This small molecule binds to this protein.
Small molecule (SMILES): CC(C)(CO[P](=O)(O)O[P](=O)(O)OC[C@H]1O[C@@H](n2cnc3c(N)ncnc32)[C@H](O)[C@@H]1OP(=O)(O)O)[C@@H](O)C(=O)NCCC(=O)NCCSCC(=O)c1ccccc1

Sequence of chain 1.B:
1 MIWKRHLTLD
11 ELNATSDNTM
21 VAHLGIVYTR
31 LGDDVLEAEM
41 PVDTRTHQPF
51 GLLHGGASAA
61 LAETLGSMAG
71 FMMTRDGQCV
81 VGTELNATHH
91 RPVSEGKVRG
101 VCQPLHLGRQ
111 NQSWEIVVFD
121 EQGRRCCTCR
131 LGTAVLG

Sequence of chain 1.C:
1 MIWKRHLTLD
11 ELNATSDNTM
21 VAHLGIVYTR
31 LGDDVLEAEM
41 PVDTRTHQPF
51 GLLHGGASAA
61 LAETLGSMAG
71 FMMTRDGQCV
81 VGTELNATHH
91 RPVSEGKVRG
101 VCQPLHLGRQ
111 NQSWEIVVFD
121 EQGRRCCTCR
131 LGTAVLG

Binding-site contacts:
Ligand atom C6B contacts residue PRO49 of chain 1.C at 3.5 Å (hydrophobic).
Ligand atom N4P contacts residue GLY82 of chain 1.B at 3.0 Å (h-bond).
Ligand atom N8P contacts residue ARG91 of chain 1.C at 3.6 Å.
Ligand atom C2P contacts residue LEU53 of chain 1.C at 3.4 Å (hydrophobic).
Ligand atom C7B contacts residue GLN48 of chain 1.C at 3.4 Å.
Ligand atom CB contacts residue SER67 of chain 1.B at 3.3 Å.
Ligand atom C5A contacts residue PRO92 of chain 1.C at 3.6 Å (hydrophobic).
Ligand atom CB contacts residue GLY82 of chain 1.B at 3.4 Å.
Ligand atom O1B contacts residue GLY55 of chain 1.C at 2.7 Å (h-bond).
Ligand atom N8P contacts residue HIS90 of chain 1.C at 3.3 Å (h-bond).
Ligand atom CB contacts residue GLU63 of chain 1.B at 3.3 Å.
Ligand atom C4A contacts residue PRO92 of chain 1.C at 3.4 Å (hydrophobic).
Ligand atom O5P contacts residue PRO92 of chain 1.C at 3.5 Å.
Ligand atom C7P contacts residue ARG91 of chain 1.C at 3.5 Å.
Ligand atom CAP contacts residue HIS90 of chain 1.C at 3.5 Å.
Ligand atom O1B contacts residue GLN48 of chain 1.C at 3.7 Å.
Ligand atom C6P contacts residue GLY82 of chain 1.B at 3.5 Å.
Ligand atom C2B contacts residue GLN48 of chain 1.C at 3.5 Å.
Ligand atom C3B contacts residue GLN48 of chain 1.C at 3.6 Å.
Ligand atom C3B contacts residue SER67 of chain 1.B at 3.3 Å.
Ligand atom C7P contacts residue PRO92 of chain 1.C at 3.6 Å (hydrophobic).
Ligand atom C2A contacts residue PRO92 of chain 1.C at 3.3 Å (hydrophobic).
Ligand atom S1P contacts residue VAL81 of chain 1.B at 3.7 Å.
Ligand atom C5B contacts residue PRO49 of chain 1.C at 3.3 Å (hydrophobic).
Ligand atom C9P contacts residue HIS90 of chain 1.C at 3.5 Å.
Ligand atom CEP contacts residue THR83 of chain 1.B at 3.6 Å.
Ligand atom C3P contacts residue GLY55 of chain 1.C at 3.7 Å.
Ligand atom O9P contacts residue PRO92 of chain 1.C at 3.4 Å.
Ligand atom C7B contacts residue HIS54 of chain 1.C at 3.4 Å.
Ligand atom O1B contacts residue HIS54 of chain 1.C at 3.3 Å.
Ligand atom C5B contacts residue MET68 of chain 1.B at 3.4 Å (hydrophobic).
Ligand atom OAP contacts residue HIS90 of chain 1.C at 2.8 Å (h-bond).
Ligand atom C3P contacts residue LEU53 of chain 1.C at 3.7 Å (hydrophobic).
Ligand atom S1P contacts residue GLN48 of chain 1.C at 3.5 Å (h-bond).
Ligand atom S1P contacts residue GLY82 of chain 1.B at 3.5 Å (h-bond).
Ligand atom C2B contacts residue SER67 of chain 1.B at 3.6 Å.
Ligand atom C7P contacts residue HIS89 of chain 1.C at 3.2 Å.
Ligand atom N8P contacts residue HIS89 of chain 1.C at 2.8 Å (h-bond).
Ligand atom N3A contacts residue PRO92 of chain 1.C at 3.7 Å.
Ligand atom C4B contacts residue SER67 of chain 1.B at 3.5 Å.